Sequence of chain 8.C:
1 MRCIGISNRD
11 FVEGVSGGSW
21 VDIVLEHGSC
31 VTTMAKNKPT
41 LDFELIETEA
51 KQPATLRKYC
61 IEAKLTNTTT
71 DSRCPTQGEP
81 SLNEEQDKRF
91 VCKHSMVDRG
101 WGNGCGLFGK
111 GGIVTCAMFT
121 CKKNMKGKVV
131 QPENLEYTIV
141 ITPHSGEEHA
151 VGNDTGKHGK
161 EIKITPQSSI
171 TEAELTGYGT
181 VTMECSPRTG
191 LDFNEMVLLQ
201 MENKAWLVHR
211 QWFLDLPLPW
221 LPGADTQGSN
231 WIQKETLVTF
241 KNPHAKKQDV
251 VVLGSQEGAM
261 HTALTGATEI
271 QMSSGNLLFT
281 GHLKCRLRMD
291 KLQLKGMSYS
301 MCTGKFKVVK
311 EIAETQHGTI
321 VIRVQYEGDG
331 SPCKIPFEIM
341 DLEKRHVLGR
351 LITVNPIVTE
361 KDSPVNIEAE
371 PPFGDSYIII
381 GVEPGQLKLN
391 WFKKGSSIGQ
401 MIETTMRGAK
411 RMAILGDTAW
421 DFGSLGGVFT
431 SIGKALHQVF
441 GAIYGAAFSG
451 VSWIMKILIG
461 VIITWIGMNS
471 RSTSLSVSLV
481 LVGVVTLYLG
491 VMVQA

Sequence of chain 8.I:
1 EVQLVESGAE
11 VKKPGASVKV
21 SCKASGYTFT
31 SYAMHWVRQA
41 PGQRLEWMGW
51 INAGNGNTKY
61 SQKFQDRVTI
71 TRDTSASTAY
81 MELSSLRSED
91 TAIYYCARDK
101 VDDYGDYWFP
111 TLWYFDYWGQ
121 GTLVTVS

Binding-site contacts:
Ligand atom C7 contacts residue ASN67 of chain 8.C at 3.7 Å.
Ligand atom C4 contacts residue ASP66 of chain 8.I at 4.0 Å.
Ligand atom O4 contacts residue GLN65 of chain 8.I at 3.6 Å.
Ligand atom O6 contacts residue TYR60 of chain 8.I at 4.2 Å.
Ligand atom O3 contacts residue GLN65 of chain 8.I at 3.6 Å.
Ligand atom O5 contacts residue ASN67 of chain 8.C at 2.4 Å (h-bond).
Ligand atom C8 contacts residue PHE90 of chain 8.C at 3.7 Å (hydrophobic).
Ligand atom O5 contacts residue GLN65 of chain 8.I at 3.7 Å.
Ligand atom C3 contacts residue GLN65 of chain 8.I at 4.0 Å.
Ligand atom O6 contacts residue ASN67 of chain 8.C at 4.0 Å.
Ligand atom C4 contacts residue ASN67 of chain 8.C at 4.3 Å.
Ligand atom C4 contacts residue GLN65 of chain 8.I at 3.3 Å.
Ligand atom O4 contacts residue ASP66 of chain 8.I at 2.7 Å (salt-bridge).
Ligand atom C2 contacts residue GLN65 of chain 8.I at 4.4 Å.
Ligand atom C5 contacts residue ASN67 of chain 8.C at 3.7 Å.
Ligand atom C2 contacts residue ASN67 of chain 8.C at 2.4 Å.
Ligand atom C5 contacts residue GLN65 of chain 8.I at 3.7 Å.
Ligand atom C7 contacts residue PHE90 of chain 8.C at 4.4 Å (hydrophobic).
Ligand atom O7 contacts residue ASN67 of chain 8.C at 4.1 Å.
Ligand atom C1 contacts residue ASN67 of chain 8.C at 1.4 Å.
Ligand atom C6 contacts residue GLN65 of chain 8.I at 3.5 Å.
Ligand atom C3 contacts residue ASN67 of chain 8.C at 3.8 Å.
Ligand atom O6 contacts residue GLN65 of chain 8.I at 2.5 Å (h-bond).
Ligand atom N2 contacts residue ASN67 of chain 8.C at 2.9 Å (h-bond).

A small-molecule ligand and the protein it binds are described below.
Small molecule (SMILES): CC(=O)N[C@@H]1[C@@H](O)[C@H](O)[C@@H](CO)O[C@H]1O